Sequence of chain 1.A:
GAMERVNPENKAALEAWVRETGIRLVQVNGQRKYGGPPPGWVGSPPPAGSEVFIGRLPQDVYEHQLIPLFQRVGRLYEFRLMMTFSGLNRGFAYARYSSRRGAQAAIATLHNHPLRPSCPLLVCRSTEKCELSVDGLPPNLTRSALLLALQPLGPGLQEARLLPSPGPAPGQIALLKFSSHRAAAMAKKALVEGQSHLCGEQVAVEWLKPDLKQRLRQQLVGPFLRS

A small-molecule ligand and the protein it binds are described below.
Small molecule (SMILES): Nc1ccn([C@@H]2O[C@H](CO)[C@@H](O[P](=O)(O)OC[C@H]3O[C@@H](n4ccc(=O)[nH]c4=O)[C@H](O)[C@@H]3O[P](=O)(O)OC[C@H]3O[C@@H](n4ccc(=O)[nH]c4=O)[C@H](O)[C@@H]3O[P](=O)(O)OC[C@H]3O[C@@H](n4cnc5c4NC=NC5N)[C@H](O)[C@@H]3O[P](=O)(O)OC[C@H]3O[C@@H](n4ccc(=O)[nH]c4=O)[C@H](O)[C@@H]3O[P](=O)(O)OC[C@H]3O[C@@H](n4ccc(=O)[nH]c4=O)[C@H](O)[C@@H]3O[P](=O)(O)OC[C@H]3O[C@@H](n4ccc(=O)[nH]c4=O)[C@H](O)[C@@H]3O[P](=O)(O)OC[C@H]3O[C@@H](n4cnc5c(=O)[nH]c(N)nc54)[C@H](O)[C@@H]3O)[C@H]2O)c(=O)n1

Binding-site contacts:
Ligand atom OP1 contacts residue PHE92 of chain 1.A at 3.3 Å.
Ligand atom C4 contacts residue PHE53 of chain 1.A at 3.2 Å (hydrophobic).
Ligand atom O4 contacts residue LYS129 of chain 1.A at 2.9 Å (salt-bridge).
Ligand atom O4 contacts residue THR127 of chain 1.A at 3.1 Å.
Ligand atom OP1 contacts residue ARG56 of chain 1.A at 2.8 Å (salt-bridge).
Ligand atom O6 contacts residue PHE92 of chain 1.A at 3.2 Å.
Ligand atom O2 contacts residue LYS189 of chain 1.A at 3.2 Å.
Ligand atom C5 contacts residue PHE53 of chain 1.A at 3.3 Å (hydrophobic).
Ligand atom OP2 contacts residue GLN31 of chain 1.A at 2.9 Å (h-bond).
Ligand atom O2 contacts residue ARG80 of chain 1.A at 3.1 Å (salt-bridge).
Ligand atom C6 contacts residue PHE53 of chain 1.A at 3.1 Å (hydrophobic).
Ligand atom N1 contacts residue PHE53 of chain 1.A at 3.3 Å.
Ligand atom N7 contacts residue MET83 of chain 1.A at 2.9 Å (h-bond).
Ligand atom O5' contacts residue PHE53 of chain 1.A at 3.3 Å.
Ligand atom O2' contacts residue PHE85 of chain 1.A at 3.0 Å (h-bond).
Ligand atom C5' contacts residue ARG56 of chain 1.A at 3.2 Å.
Ligand atom N3 contacts residue PHE53 of chain 1.A at 3.3 Å.
Ligand atom O2 contacts residue TYR94 of chain 1.A at 2.9 Å.
Ligand atom O4' contacts residue LEU122 of chain 1.A at 3.1 Å.
Ligand atom O3' contacts residue LYS189 of chain 1.A at 3.4 Å.
Ligand atom N4 contacts residue CYS124 of chain 1.A at 3.2 Å (h-bond).
Ligand atom O3' contacts residue ARG56 of chain 1.A at 3.4 Å (salt-bridge).
Ligand atom C5 contacts residue THR84 of chain 1.A at 3.3 Å.
Ligand atom O4' contacts residue PHE53 of chain 1.A at 3.2 Å.
Ligand atom C5 contacts residue LYS129 of chain 1.A at 3.2 Å.
Ligand atom O5' contacts residue PHE92 of chain 1.A at 3.2 Å.
Ligand atom O2' contacts residue SER86 of chain 1.A at 3.2 Å (h-bond).
Ligand atom OP1 contacts residue LYS189 of chain 1.A at 3.3 Å.
Ligand atom OP1 contacts residue ASN29 of chain 1.A at 2.9 Å (h-bond).
Ligand atom O2' contacts residue LYS189 of chain 1.A at 2.8 Å (salt-bridge).
Ligand atom OP1 contacts residue HIS181 of chain 1.A at 3.4 Å (h-bond).
Ligand atom C4 contacts residue LYS129 of chain 1.A at 3.2 Å.
Ligand atom OP2 contacts residue ARG80 of chain 1.A at 2.9 Å (salt-bridge).
Ligand atom OP1 contacts residue ARG80 of chain 1.A at 2.7 Å (salt-bridge).
Ligand atom O2 contacts residue CYS124 of chain 1.A at 3.2 Å (h-bond).
Ligand atom N6 contacts residue PHE53 of chain 1.A at 3.1 Å.
Ligand atom C8 contacts residue MET83 of chain 1.A at 3.2 Å (hydrophobic).
Ligand atom N6 contacts residue THR127 of chain 1.A at 2.9 Å (h-bond).
Ligand atom O4 contacts residue TRP207 of chain 1.A at 2.6 Å (h-bond).
Ligand atom O2' contacts residue HIS181 of chain 1.A at 3.4 Å.